Sequence of chain 2.A:
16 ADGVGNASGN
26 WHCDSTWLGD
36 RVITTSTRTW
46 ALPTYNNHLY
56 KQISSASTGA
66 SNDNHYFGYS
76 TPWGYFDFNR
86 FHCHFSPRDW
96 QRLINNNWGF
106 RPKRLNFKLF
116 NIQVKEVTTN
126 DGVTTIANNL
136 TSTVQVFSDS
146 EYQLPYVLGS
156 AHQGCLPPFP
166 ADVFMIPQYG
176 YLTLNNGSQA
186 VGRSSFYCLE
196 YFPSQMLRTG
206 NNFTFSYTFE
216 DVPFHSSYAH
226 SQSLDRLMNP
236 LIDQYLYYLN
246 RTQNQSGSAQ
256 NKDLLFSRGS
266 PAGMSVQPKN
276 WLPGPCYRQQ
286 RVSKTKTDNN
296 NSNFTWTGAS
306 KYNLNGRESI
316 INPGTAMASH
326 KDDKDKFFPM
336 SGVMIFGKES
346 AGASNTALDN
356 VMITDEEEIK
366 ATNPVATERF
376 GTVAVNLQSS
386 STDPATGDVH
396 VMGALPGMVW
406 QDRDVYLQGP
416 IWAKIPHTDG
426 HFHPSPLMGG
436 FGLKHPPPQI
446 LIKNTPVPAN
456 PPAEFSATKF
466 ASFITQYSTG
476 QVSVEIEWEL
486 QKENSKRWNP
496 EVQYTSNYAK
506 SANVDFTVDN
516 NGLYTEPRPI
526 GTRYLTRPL

This protein binds this small molecule.
Small molecule (SMILES): Nc1ncnc2c1ncn2[C@@H]1C[C@@H](O)[C@@H](COP(=O)(O)O)O1

Binding-site contacts:
Ligand atom N9 contacts residue PRO429 of chain 2.A at 4.3 Å.
Ligand atom N6 contacts residue SER430 of chain 2.A at 3.7 Å.
Ligand atom C6 contacts residue HIS428 of chain 2.A at 4.2 Å.
Ligand atom O2P contacts residue HIS426 of chain 2.A at 3.6 Å.
Ligand atom O3P contacts residue LYS439 of chain 2.A at 2.9 Å.
Ligand atom C3' contacts residue GLY437 of chain 2.A at 3.9 Å.
Ligand atom O3' contacts residue GLU215 of chain 2.A at 3.5 Å (salt-bridge).
Ligand atom C2 contacts residue HIS428 of chain 2.A at 3.8 Å.
Ligand atom N6 contacts residue HIS428 of chain 2.A at 4.0 Å.
Ligand atom N7 contacts residue PRO218 of chain 2.A at 4.0 Å.
Ligand atom P contacts residue HIS426 of chain 2.A at 3.9 Å.
Ligand atom C8 contacts residue GLY437 of chain 2.A at 2.8 Å.
Ligand atom C5 contacts residue PRO218 of chain 2.A at 4.0 Å (hydrophobic).
Ligand atom C8 contacts residue VAL217 of chain 2.A at 3.5 Å (hydrophobic).
Ligand atom C1' contacts residue GLY437 of chain 2.A at 3.3 Å.
Ligand atom O3' contacts residue GLY437 of chain 2.A at 3.9 Å.
Ligand atom C6 contacts residue SER430 of chain 2.A at 4.2 Å.
Ligand atom O3' contacts residue LYS439 of chain 2.A at 3.5 Å.
Ligand atom C6 contacts residue PRO218 of chain 2.A at 4.2 Å (hydrophobic).
Ligand atom C2' contacts residue ASP216 of chain 2.A at 4.3 Å.
Ligand atom N7 contacts residue PRO429 of chain 2.A at 4.3 Å.
Ligand atom C3' contacts residue GLU215 of chain 2.A at 3.3 Å.
Ligand atom N9 contacts residue VAL217 of chain 2.A at 4.4 Å.
Ligand atom O1P contacts residue LYS439 of chain 2.A at 2.6 Å.
Ligand atom C8 contacts residue PRO218 of chain 2.A at 4.2 Å (hydrophobic).
Ligand atom C4 contacts residue PRO218 of chain 2.A at 4.1 Å (hydrophobic).
Ligand atom N9 contacts residue GLY437 of chain 2.A at 3.3 Å (h-bond).
Ligand atom O5' contacts residue LYS439 of chain 2.A at 3.8 Å.
Ligand atom O3' contacts residue ILE420 of chain 2.A at 4.2 Å.
Ligand atom N7 contacts residue GLY437 of chain 2.A at 3.5 Å (h-bond).
Ligand atom P contacts residue LYS439 of chain 2.A at 3.3 Å.
Ligand atom N3 contacts residue PRO429 of chain 2.A at 4.4 Å.
Ligand atom N1 contacts residue HIS428 of chain 2.A at 3.3 Å.
Ligand atom C8 contacts residue PRO429 of chain 2.A at 4.3 Å (hydrophobic).
Ligand atom O1P contacts residue HIS426 of chain 2.A at 2.7 Å (h-bond).
Ligand atom C2' contacts residue GLY437 of chain 2.A at 2.8 Å.
Ligand atom N6 contacts residue ASP407 of chain 2.A at 3.6 Å (salt-bridge).
Ligand atom N9 contacts residue PRO218 of chain 2.A at 4.2 Å.
Ligand atom C2' contacts residue GLU215 of chain 2.A at 3.6 Å.
Ligand atom N7 contacts residue VAL217 of chain 2.A at 3.7 Å.